The small molecule below binds the protein below.
Small molecule (SMILES): CC(=O)N[C@@H]1[C@@H](O)[C@H](O)[C@@H](CO)O[C@H]1O

Sequence of chain 1.C:
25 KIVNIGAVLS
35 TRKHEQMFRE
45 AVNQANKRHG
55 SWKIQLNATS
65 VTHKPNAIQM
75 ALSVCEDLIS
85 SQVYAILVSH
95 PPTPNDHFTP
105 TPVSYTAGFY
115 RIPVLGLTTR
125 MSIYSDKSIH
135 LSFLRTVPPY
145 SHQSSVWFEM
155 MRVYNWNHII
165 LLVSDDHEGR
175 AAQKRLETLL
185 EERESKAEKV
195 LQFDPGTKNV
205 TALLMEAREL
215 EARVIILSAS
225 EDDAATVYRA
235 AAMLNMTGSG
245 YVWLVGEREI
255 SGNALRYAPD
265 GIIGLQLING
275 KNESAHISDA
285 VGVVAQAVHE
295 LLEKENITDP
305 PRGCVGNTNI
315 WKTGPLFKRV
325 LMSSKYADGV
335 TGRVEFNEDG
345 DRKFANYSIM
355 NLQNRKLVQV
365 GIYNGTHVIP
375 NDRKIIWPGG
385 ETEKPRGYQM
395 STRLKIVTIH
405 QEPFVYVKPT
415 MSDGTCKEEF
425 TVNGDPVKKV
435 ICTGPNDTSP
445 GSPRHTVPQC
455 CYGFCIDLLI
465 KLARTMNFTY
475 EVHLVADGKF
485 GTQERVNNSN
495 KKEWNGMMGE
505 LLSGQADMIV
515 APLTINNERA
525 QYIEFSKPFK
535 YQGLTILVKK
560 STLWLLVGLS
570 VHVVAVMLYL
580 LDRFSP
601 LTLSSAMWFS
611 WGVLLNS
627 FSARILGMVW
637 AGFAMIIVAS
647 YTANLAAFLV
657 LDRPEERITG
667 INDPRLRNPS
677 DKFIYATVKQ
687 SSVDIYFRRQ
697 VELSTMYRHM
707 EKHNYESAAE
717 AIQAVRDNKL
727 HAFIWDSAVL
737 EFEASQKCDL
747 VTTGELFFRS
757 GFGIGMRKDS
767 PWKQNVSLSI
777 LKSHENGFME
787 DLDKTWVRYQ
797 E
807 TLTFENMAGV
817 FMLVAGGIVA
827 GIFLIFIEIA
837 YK

Binding-site contacts:
Ligand atom C5 contacts residue ASN491 of chain 1.C at 3.7 Å.
Ligand atom C4 contacts residue ASN491 of chain 1.C at 4.3 Å.
Ligand atom C2 contacts residue ASN491 of chain 1.C at 2.5 Å.
Ligand atom O5 contacts residue ASN491 of chain 1.C at 2.4 Å (h-bond).
Ligand atom C3 contacts residue ASN491 of chain 1.C at 3.6 Å.
Ligand atom N2 contacts residue ASN491 of chain 1.C at 3.4 Å (h-bond).
Ligand atom C1 contacts residue ASN491 of chain 1.C at 1.4 Å.
Ligand atom O3 contacts residue ASN491 of chain 1.C at 3.0 Å (h-bond).